Sequence of chain 1.A:
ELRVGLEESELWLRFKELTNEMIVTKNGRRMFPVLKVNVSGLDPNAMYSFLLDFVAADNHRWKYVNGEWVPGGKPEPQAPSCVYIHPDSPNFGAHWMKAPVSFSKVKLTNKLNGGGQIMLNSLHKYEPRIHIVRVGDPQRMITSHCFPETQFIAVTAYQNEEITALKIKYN

Binding-site contacts:
Ligand atom C12 contacts residue LEU12 of chain 1.A at 4.1 Å (hydrophobic).
Ligand atom C12 contacts residue GLU9 of chain 1.A at 3.6 Å.
Ligand atom C5 contacts residue TYR171 of chain 1.A at 4.3 Å (hydrophobic).
Ligand atom N2 contacts residue LEU12 of chain 1.A at 4.0 Å.
Ligand atom F1 contacts residue GLU9 of chain 1.A at 3.5 Å.
Ligand atom C8 contacts residue LEU12 of chain 1.A at 4.1 Å (hydrophobic).
Ligand atom C2 contacts residue TYR171 of chain 1.A at 4.3 Å (hydrophobic).
Ligand atom N1 contacts residue TYR171 of chain 1.A at 3.9 Å.
Ligand atom C5 contacts residue LEU12 of chain 1.A at 4.3 Å (hydrophobic).
Ligand atom C10 contacts residue LEU12 of chain 1.A at 4.4 Å (hydrophobic).
Ligand atom C2 contacts residue ARG15 of chain 1.A at 4.0 Å.
Ligand atom C11 contacts residue LEU12 of chain 1.A at 4.2 Å (hydrophobic).
Ligand atom C1 contacts residue TYR171 of chain 1.A at 4.4 Å (hydrophobic).
Ligand atom C9 contacts residue TYR171 of chain 1.A at 3.8 Å (hydrophobic).
Ligand atom C6 contacts residue LEU12 of chain 1.A at 3.3 Å (hydrophobic).
Ligand atom C7 contacts residue TYR171 of chain 1.A at 4.3 Å (hydrophobic).
Ligand atom C9 contacts residue LEU12 of chain 1.A at 4.2 Å (hydrophobic).
Ligand atom F1 contacts residue LEU12 of chain 1.A at 4.2 Å.
Ligand atom C7 contacts residue LEU12 of chain 1.A at 4.1 Å (hydrophobic).
Ligand atom C1 contacts residue ARG15 of chain 1.A at 4.1 Å.
Ligand atom C13 contacts residue LEU12 of chain 1.A at 4.1 Å (hydrophobic).
Ligand atom C7 contacts residue ARG15 of chain 1.A at 3.9 Å.
Ligand atom C10 contacts residue TYR171 of chain 1.A at 4.1 Å (hydrophobic).
Ligand atom C6 contacts residue GLU11 of chain 1.A at 3.5 Å.
Ligand atom C7 contacts residue GLU11 of chain 1.A at 3.5 Å.
Ligand atom C13 contacts residue GLU9 of chain 1.A at 4.1 Å.

A protein and the small-molecule ligand that binds it are described below.
Small molecule (SMILES): CCN1CCC(Nc2ccccc2F)CC1